Sequence of chain 5.E:
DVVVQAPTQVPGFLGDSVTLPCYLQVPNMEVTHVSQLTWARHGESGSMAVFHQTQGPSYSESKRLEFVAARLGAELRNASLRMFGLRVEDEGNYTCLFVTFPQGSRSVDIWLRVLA

Binding-site contacts:
Ligand atom C4 contacts residue TRP111 of chain 5.E at 4.0 Å (hydrophobic).
Ligand atom C3 contacts residue ASN93 of chain 5.E at 3.1 Å.
Ligand atom O5 contacts residue TRP111 of chain 5.E at 4.3 Å.
Ligand atom O5 contacts residue ASN93 of chain 5.E at 4.1 Å.
Ligand atom C1 contacts residue ASN93 of chain 5.E at 1.4 Å.
Ligand atom C7 contacts residue GLY92 of chain 5.E at 4.2 Å.
Ligand atom C5 contacts residue ASN93 of chain 5.E at 4.0 Å.
Ligand atom C1 contacts residue TRP111 of chain 5.E at 3.9 Å (hydrophobic).
Ligand atom O4 contacts residue TRP111 of chain 5.E at 3.4 Å.
Ligand atom C7 contacts residue ASN93 of chain 5.E at 3.5 Å.
Ligand atom C8 contacts residue GLY92 of chain 5.E at 3.6 Å.
Ligand atom C6 contacts residue HIS42 of chain 5.E at 4.3 Å.
Ligand atom C8 contacts residue GLU91 of chain 5.E at 3.8 Å.
Ligand atom O3 contacts residue TRP111 of chain 5.E at 4.3 Å.
Ligand atom C5 contacts residue ASN93 of chain 5.E at 3.5 Å.
Ligand atom O7 contacts residue TRP111 of chain 5.E at 3.6 Å.
Ligand atom C4 contacts residue ASN93 of chain 5.E at 3.6 Å.
Ligand atom O5 contacts residue ASN93 of chain 5.E at 2.3 Å (h-bond).
Ligand atom N2 contacts residue TRP111 of chain 5.E at 3.5 Å.
Ligand atom C8 contacts residue TRP111 of chain 5.E at 3.3 Å (hydrophobic).
Ligand atom C5 contacts residue TRP111 of chain 5.E at 3.7 Å (hydrophobic).
Ligand atom C3 contacts residue TRP111 of chain 5.E at 3.7 Å (hydrophobic).
Ligand atom N2 contacts residue ASN93 of chain 5.E at 2.5 Å (h-bond).
Ligand atom O3 contacts residue ASN93 of chain 5.E at 4.0 Å.
Ligand atom C6 contacts residue ASN93 of chain 5.E at 3.1 Å.
Ligand atom N2 contacts residue GLY92 of chain 5.E at 4.2 Å.
Ligand atom O7 contacts residue ASN93 of chain 5.E at 3.9 Å.
Ligand atom C2 contacts residue TRP111 of chain 5.E at 4.1 Å (hydrophobic).
Ligand atom C7 contacts residue TRP111 of chain 5.E at 3.8 Å (hydrophobic).
Ligand atom C2 contacts residue ASN93 of chain 5.E at 1.8 Å.

The protein below binds the small molecule below.
Small molecule (SMILES): CC(=O)N[C@H]1[C@H](O[C@H]2[C@H](O)[C@@H](NC(C)=O)CO[C@@H]2CO[C@@H]2O[C@@H](C)[C@@H](O)[C@@H](O)[C@@H]2O)O[C@H](CO)[C@@H](O[C@@H]2O[C@H](CO)[C@@H](O)[C@H](O[C@H]3O[C@H](CO)[C@@H](O)[C@H](O)[C@@H]3O)[C@@H]2O)[C@@H]1O